Sequence of chain 1.C:
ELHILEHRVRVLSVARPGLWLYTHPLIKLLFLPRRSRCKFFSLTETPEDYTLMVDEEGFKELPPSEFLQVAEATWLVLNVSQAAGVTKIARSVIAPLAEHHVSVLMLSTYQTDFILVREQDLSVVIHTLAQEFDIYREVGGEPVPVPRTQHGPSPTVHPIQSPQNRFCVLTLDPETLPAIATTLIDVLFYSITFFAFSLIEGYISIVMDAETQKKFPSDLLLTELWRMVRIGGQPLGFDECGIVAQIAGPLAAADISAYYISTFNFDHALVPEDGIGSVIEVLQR

Binding-site contacts:
Ligand atom CZ contacts residue GLY274 of chain 1.C at 3.4 Å.
Ligand atom CD contacts residue LEU273 of chain 1.C at 3.8 Å (hydrophobic).
Ligand atom CA contacts residue GLU277 of chain 1.C at 3.2 Å.
Ligand atom CB contacts residue VAL281 of chain 1.C at 3.6 Å (hydrophobic).
Ligand atom OXT contacts residue GLU277 of chain 1.C at 3.6 Å.
Ligand atom N contacts residue SER111 of chain 1.C at 2.9 Å (h-bond).
Ligand atom CZ contacts residue LEU113 of chain 1.C at 3.8 Å (hydrophobic).
Ligand atom CD contacts residue ASP304 of chain 1.C at 3.5 Å.
Ligand atom NH2 contacts residue SER299 of chain 1.C at 3.7 Å.
Ligand atom NH1 contacts residue GLY274 of chain 1.C at 3.0 Å (h-bond).
Ligand atom NH1 contacts residue PHE301 of chain 1.C at 2.9 Å (h-bond).
Ligand atom CA contacts residue VAL112 of chain 1.C at 3.5 Å (hydrophobic).
Ligand atom CZ contacts residue ASP304 of chain 1.C at 3.9 Å.
Ligand atom C contacts residue GLU277 of chain 1.C at 3.5 Å.
Ligand atom NE contacts residue GLY274 of chain 1.C at 2.9 Å (h-bond).
Ligand atom CB contacts residue VAL112 of chain 1.C at 3.2 Å (hydrophobic).
Ligand atom CZ contacts residue LEU273 of chain 1.C at 3.9 Å (hydrophobic).
Ligand atom OXT contacts residue GLY279 of chain 1.C at 3.8 Å.
Ligand atom OXT contacts residue SER111 of chain 1.C at 3.6 Å.
Ligand atom CG contacts residue LEU113 of chain 1.C at 3.9 Å (hydrophobic).
Ligand atom O contacts residue VAL281 of chain 1.C at 3.0 Å (h-bond).
Ligand atom NH2 contacts residue PHE303 of chain 1.C at 3.1 Å (h-bond).
Ligand atom CB contacts residue ASP304 of chain 1.C at 3.5 Å.
Ligand atom C contacts residue ILE280 of chain 1.C at 3.8 Å (hydrophobic).
Ligand atom NH1 contacts residue PHE275 of chain 1.C at 3.9 Å.
Ligand atom C contacts residue GLY279 of chain 1.C at 3.9 Å.
Ligand atom CZ contacts residue THR300 of chain 1.C at 3.6 Å.
Ligand atom NH2 contacts residue ASP304 of chain 1.C at 2.8 Å (salt-bridge).
Ligand atom OXT contacts residue VAL112 of chain 1.C at 3.0 Å (h-bond).
Ligand atom NE contacts residue LEU273 of chain 1.C at 3.5 Å.
Ligand atom NH1 contacts residue THR300 of chain 1.C at 3.2 Å (h-bond).
Ligand atom OXT contacts residue CYS278 of chain 1.C at 3.6 Å.
Ligand atom O contacts residue GLY279 of chain 1.C at 3.4 Å (h-bond).
Ligand atom O contacts residue ILE280 of chain 1.C at 2.9 Å (h-bond).
Ligand atom CG contacts residue VAL112 of chain 1.C at 3.2 Å (hydrophobic).
Ligand atom CG contacts residue ASP304 of chain 1.C at 3.5 Å.
Ligand atom N contacts residue GLU277 of chain 1.C at 3.0 Å (salt-bridge).
Ligand atom CG contacts residue SER299 of chain 1.C at 3.9 Å.
Ligand atom N contacts residue VAL112 of chain 1.C at 2.9 Å (h-bond).
Ligand atom NH2 contacts residue THR300 of chain 1.C at 3.0 Å (h-bond).

A protein and the small-molecule ligand that binds it are described below.
Small molecule (SMILES): NC(=[NH2+])NCCC[C@H](N)C(=O)O